Sequence of chain 1.C:
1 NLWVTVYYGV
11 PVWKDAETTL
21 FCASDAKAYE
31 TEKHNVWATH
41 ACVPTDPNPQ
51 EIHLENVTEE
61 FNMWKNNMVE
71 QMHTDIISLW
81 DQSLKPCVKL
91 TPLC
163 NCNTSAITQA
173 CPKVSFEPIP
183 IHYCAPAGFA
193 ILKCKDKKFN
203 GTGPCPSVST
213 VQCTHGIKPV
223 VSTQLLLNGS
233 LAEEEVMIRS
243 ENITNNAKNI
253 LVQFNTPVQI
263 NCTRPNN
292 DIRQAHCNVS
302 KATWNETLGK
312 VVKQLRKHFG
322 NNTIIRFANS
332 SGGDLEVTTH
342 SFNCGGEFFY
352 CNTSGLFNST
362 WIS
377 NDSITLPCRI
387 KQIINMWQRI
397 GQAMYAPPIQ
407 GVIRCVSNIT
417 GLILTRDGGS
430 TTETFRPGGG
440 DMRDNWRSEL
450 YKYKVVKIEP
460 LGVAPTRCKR

The small molecule below binds the protein below.
Small molecule (SMILES): CC(=O)N[C@H]1[C@H](O[C@H]2[C@H](O)[C@@H](NC(C)=O)CO[C@@H]2CO)O[C@H](CO)[C@@H](O[C@@H]2O[C@H](CO[C@H]3O[C@H](CO)[C@@H](O)[C@H](O)[C@@H]3O)[C@@H](O)[C@H](O[C@H]3O[C@H](CO)[C@@H](O)[C@H](O)[C@@H]3O[C@H]3O[C@H](CO)[C@@H](O)[C@H](O)[C@@H]3O)[C@@H]2O)[C@@H]1O

Binding-site contacts:
Ligand atom C3 contacts residue VAL412 of chain 1.C at 3.4 Å (hydrophobic).
Ligand atom O6 contacts residue CYS411 of chain 1.C at 3.6 Å.
Ligand atom O5 contacts residue VAL412 of chain 1.C at 4.0 Å.
Ligand atom O6 contacts residue GLY407 of chain 1.C at 3.1 Å.
Ligand atom O6 contacts residue GLN406 of chain 1.C at 3.4 Å (h-bond).
Ligand atom O5 contacts residue GLU179 of chain 1.C at 3.3 Å (salt-bridge).
Ligand atom C6 contacts residue CYS345 of chain 1.C at 3.9 Å (hydrophobic).
Ligand atom C3 contacts residue ASN230 of chain 1.C at 3.7 Å.
Ligand atom O6 contacts residue GLY346 of chain 1.C at 3.4 Å (h-bond).
Ligand atom O6 contacts residue ARG410 of chain 1.C at 3.2 Å (salt-bridge).
Ligand atom C8 contacts residue ASN344 of chain 1.C at 3.8 Å.
Ligand atom C6 contacts residue GLU179 of chain 1.C at 3.7 Å.
Ligand atom C6 contacts residue VAL408 of chain 1.C at 3.8 Å (hydrophobic).
Ligand atom C4 contacts residue GLU179 of chain 1.C at 3.7 Å.
Ligand atom C1 contacts residue VAL412 of chain 1.C at 3.8 Å (hydrophobic).
Ligand atom C4 contacts residue VAL412 of chain 1.C at 3.6 Å (hydrophobic).
Ligand atom O4 contacts residue GLN406 of chain 1.C at 2.9 Å (h-bond).
Ligand atom C6 contacts residue GLY346 of chain 1.C at 3.6 Å.
Ligand atom O6 contacts residue GLY346 of chain 1.C at 3.7 Å.
Ligand atom C1 contacts residue GLU179 of chain 1.C at 3.4 Å.
Ligand atom C5 contacts residue ASN230 of chain 1.C at 3.7 Å.
Ligand atom C8 contacts residue PHE343 of chain 1.C at 4.0 Å (hydrophobic).
Ligand atom O6 contacts residue VAL408 of chain 1.C at 3.5 Å (h-bond).
Ligand atom O6 contacts residue VAL176 of chain 1.C at 2.9 Å (h-bond).
Ligand atom O6 contacts residue GLU179 of chain 1.C at 2.3 Å (salt-bridge).
Ligand atom O6 contacts residue CYS345 of chain 1.C at 2.6 Å (h-bond).
Ligand atom O4 contacts residue ILE405 of chain 1.C at 3.9 Å.
Ligand atom C5 contacts residue GLU179 of chain 1.C at 3.2 Å.
Ligand atom C6 contacts residue GLY346 of chain 1.C at 3.4 Å.
Ligand atom C2 contacts residue ASN230 of chain 1.C at 2.4 Å.
Ligand atom N2 contacts residue ASN230 of chain 1.C at 2.7 Å (h-bond).
Ligand atom O3 contacts residue GLU179 of chain 1.C at 3.8 Å.
Ligand atom O3 contacts residue CYS411 of chain 1.C at 3.5 Å (h-bond).
Ligand atom C1 contacts residue ASN230 of chain 1.C at 1.4 Å.
Ligand atom C8 contacts residue VAL412 of chain 1.C at 3.6 Å (hydrophobic).
Ligand atom O5 contacts residue ASN230 of chain 1.C at 2.4 Å (h-bond).
Ligand atom O7 contacts residue ASN344 of chain 1.C at 3.8 Å.
Ligand atom C7 contacts residue ASN230 of chain 1.C at 3.9 Å.
Ligand atom C5 contacts residue VAL412 of chain 1.C at 3.3 Å (hydrophobic).
Ligand atom O4 contacts residue VAL412 of chain 1.C at 3.5 Å (h-bond).